Binding-site contacts:
Ligand atom CA contacts residue LEU179 of chain 2.A at 3.8 Å (hydrophobic).
Ligand atom CB contacts residue ASN231 of chain 2.A at 3.6 Å.
Ligand atom CG contacts residue VAL183 of chain 2.A at 3.8 Å (hydrophobic).
Ligand atom C contacts residue ASN180 of chain 2.A at 3.6 Å.
Ligand atom CB contacts residue VAL183 of chain 2.A at 3.8 Å (hydrophobic).
Ligand atom N contacts residue ASN180 of chain 2.A at 3.0 Å (h-bond).
Ligand atom CG2 contacts residue GLY176 of chain 2.A at 3.6 Å.
Ligand atom O contacts residue ASN180 of chain 2.A at 2.9 Å (h-bond).
Ligand atom C contacts residue LYS127 of chain 2.A at 3.7 Å.
Ligand atom OXT contacts residue LYS54 of chain 2.A at 3.6 Å.
Ligand atom O contacts residue LYS54 of chain 2.A at 2.8 Å (salt-bridge).
Ligand atom O3P contacts residue ARG134 of chain 2.A at 2.8 Å (salt-bridge).
Ligand atom O1P contacts residue ARG61 of chain 2.A at 2.9 Å (salt-bridge).
Ligand atom CA contacts residue ASN231 of chain 2.A at 3.8 Å.
Ligand atom O3P contacts residue LYS54 of chain 2.A at 2.9 Å (salt-bridge).
Ligand atom P contacts residue ARG134 of chain 2.A at 3.7 Å.
Ligand atom O2P contacts residue ARG134 of chain 2.A at 2.8 Å (salt-bridge).
Ligand atom O contacts residue LEU179 of chain 2.A at 3.4 Å.
Ligand atom C contacts residue LYS54 of chain 2.A at 3.2 Å.
Ligand atom O contacts residue LYS127 of chain 2.A at 2.8 Å (salt-bridge).
Ligand atom P contacts residue TYR135 of chain 2.A at 3.8 Å.
Ligand atom O1P contacts residue LYS54 of chain 2.A at 3.8 Å.
Ligand atom CA contacts residue ASN231 of chain 2.A at 3.6 Å.
Ligand atom CG2 contacts residue ASN180 of chain 2.A at 3.6 Å.
Ligand atom O3P contacts residue TYR135 of chain 2.A at 2.6 Å (h-bond).
Ligand atom CG2 contacts residue VAL183 of chain 2.A at 3.7 Å (hydrophobic).
Ligand atom CG1 contacts residue LEU179 of chain 2.A at 3.8 Å (hydrophobic).
Ligand atom CB contacts residue ASN180 of chain 2.A at 3.2 Å.
Ligand atom O contacts residue VAL183 of chain 2.A at 3.5 Å.
Ligand atom O2P contacts residue ARG61 of chain 2.A at 3.0 Å (salt-bridge).
Ligand atom CB contacts residue TRP235 of chain 2.A at 3.9 Å (hydrophobic).
Ligand atom O contacts residue ASN231 of chain 2.A at 3.0 Å (h-bond).
Ligand atom N contacts residue ASN231 of chain 2.A at 2.9 Å (h-bond).
Ligand atom CG1 contacts residue LEU227 of chain 2.A at 3.4 Å (hydrophobic).
Ligand atom CA contacts residue ASN180 of chain 2.A at 3.2 Å.
Ligand atom C contacts residue ASN231 of chain 2.A at 3.7 Å.
Ligand atom OXT contacts residue S7I1 of chain 2.C at 3.8 Å.
Ligand atom CG2 contacts residue ARG134 of chain 2.A at 3.8 Å.
Ligand atom CB contacts residue ASN231 of chain 2.A at 3.6 Å.
Ligand atom P contacts residue ARG61 of chain 2.A at 3.7 Å.

A small-molecule ligand and the protein it binds are described below.
Small molecule (SMILES): CC(C)[C@H](NC(=O)[C@@H](NC(=O)[C@H](C)NC(=O)[C@@H]1CCCN1C(=O)[C@@H](N)Cc1ccccc1)[C@@H](C)OP(=O)(O)O)C(=O)O

Sequence of chain 2.A:
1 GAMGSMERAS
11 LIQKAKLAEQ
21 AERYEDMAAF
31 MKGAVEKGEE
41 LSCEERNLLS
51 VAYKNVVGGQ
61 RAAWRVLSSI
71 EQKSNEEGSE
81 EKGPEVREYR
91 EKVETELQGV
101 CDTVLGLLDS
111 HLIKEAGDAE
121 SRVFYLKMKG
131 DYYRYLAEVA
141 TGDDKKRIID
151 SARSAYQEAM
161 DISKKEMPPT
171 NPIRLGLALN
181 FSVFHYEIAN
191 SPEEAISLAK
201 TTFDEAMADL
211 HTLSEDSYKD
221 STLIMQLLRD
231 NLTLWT